Sequence of chain 1.B:
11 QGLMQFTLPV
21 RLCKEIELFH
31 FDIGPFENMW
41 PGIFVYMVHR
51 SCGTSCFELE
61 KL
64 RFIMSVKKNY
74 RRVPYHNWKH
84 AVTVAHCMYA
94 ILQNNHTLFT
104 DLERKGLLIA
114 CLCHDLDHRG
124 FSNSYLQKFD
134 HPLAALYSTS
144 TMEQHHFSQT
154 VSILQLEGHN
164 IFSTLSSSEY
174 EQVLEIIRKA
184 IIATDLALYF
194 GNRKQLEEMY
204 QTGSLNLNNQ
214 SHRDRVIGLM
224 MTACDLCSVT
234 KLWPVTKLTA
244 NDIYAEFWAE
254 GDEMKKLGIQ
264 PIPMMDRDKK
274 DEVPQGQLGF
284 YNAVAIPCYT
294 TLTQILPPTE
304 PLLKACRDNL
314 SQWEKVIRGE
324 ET

Binding-site contacts:
Ligand atom C27 contacts residue GLN280 of chain 1.B at 3.7 Å.
Ligand atom C22 contacts residue ILE246 of chain 1.B at 3.3 Å (hydrophobic).
Ligand atom C03 contacts residue GLY279 of chain 1.B at 3.5 Å.
Ligand atom F19 contacts residue PHE283 of chain 1.B at 3.3 Å.
Ligand atom C03 contacts residue MET267 of chain 1.B at 3.2 Å (hydrophobic).
Ligand atom N02 contacts residue MET267 of chain 1.B at 3.4 Å.
Ligand atom C16 contacts residue MET267 of chain 1.B at 3.8 Å (hydrophobic).
Ligand atom N01 contacts residue GLY279 of chain 1.B at 3.5 Å (h-bond).
Ligand atom C25 contacts residue GLN280 of chain 1.B at 3.3 Å.
Ligand atom F18 contacts residue LEU189 of chain 1.B at 3.8 Å.
Ligand atom N24 contacts residue LEU229 of chain 1.B at 3.7 Å.
Ligand atom C08 contacts residue VAL276 of chain 1.B at 3.7 Å (hydrophobic).
Ligand atom C12 contacts residue PHE283 of chain 1.B at 3.3 Å (hydrophobic).
Ligand atom C23 contacts residue ILE246 of chain 1.B at 3.4 Å (hydrophobic).
Ligand atom N15 contacts residue GLN280 of chain 1.B at 3.2 Å (h-bond).
Ligand atom N04 contacts residue TYR247 of chain 1.B at 2.5 Å (h-bond).
Ligand atom F17 contacts residue PHE250 of chain 1.B at 3.3 Å.
Ligand atom N02 contacts residue GLY279 of chain 1.B at 3.8 Å.
Ligand atom C10 contacts residue MET267 of chain 1.B at 3.7 Å (hydrophobic).
Ligand atom C20 contacts residue PHE283 of chain 1.B at 3.4 Å (hydrophobic).
Ligand atom C03 contacts residue TYR247 of chain 1.B at 3.6 Å (hydrophobic).
Ligand atom C09 contacts residue PRO266 of chain 1.B at 3.8 Å (hydrophobic).
Ligand atom F17 contacts residue MET267 of chain 1.B at 2.9 Å.
Ligand atom C28 contacts residue GLY279 of chain 1.B at 3.7 Å.
Ligand atom C05 contacts residue GLY279 of chain 1.B at 3.4 Å.
Ligand atom C08 contacts residue GLU275 of chain 1.B at 3.4 Å.
Ligand atom N04 contacts residue MET267 of chain 1.B at 3.7 Å.
Ligand atom C27 contacts residue TYR247 of chain 1.B at 3.6 Å (hydrophobic).
Ligand atom C28 contacts residue GLN280 of chain 1.B at 3.8 Å.
Ligand atom C13 contacts residue PHE283 of chain 1.B at 3.5 Å (hydrophobic).
Ligand atom C26 contacts residue ILE246 of chain 1.B at 3.4 Å (hydrophobic).
Ligand atom N06 contacts residue MET267 of chain 1.B at 3.2 Å.
Ligand atom C28 contacts residue PHE283 of chain 1.B at 3.4 Å (hydrophobic).
Ligand atom N24 contacts residue PHE283 of chain 1.B at 3.7 Å.
Ligand atom F19 contacts residue MET267 of chain 1.B at 3.6 Å.
Ligand atom C07 contacts residue TYR247 of chain 1.B at 3.6 Å (hydrophobic).
Ligand atom N21 contacts residue PHE283 of chain 1.B at 3.7 Å.
Ligand atom F18 contacts residue PHE283 of chain 1.B at 3.5 Å.
Ligand atom C05 contacts residue TYR247 of chain 1.B at 3.5 Å (hydrophobic).
Ligand atom C25 contacts residue ILE246 of chain 1.B at 3.2 Å (hydrophobic).

A protein and the small-molecule ligand that binds it are described below.
Small molecule (SMILES): Cc1nc2cc(C(F)(F)F)c(CCc3nc(N4CCCC4)nn3C)nn2c1C